Sequence of chain 1.A:
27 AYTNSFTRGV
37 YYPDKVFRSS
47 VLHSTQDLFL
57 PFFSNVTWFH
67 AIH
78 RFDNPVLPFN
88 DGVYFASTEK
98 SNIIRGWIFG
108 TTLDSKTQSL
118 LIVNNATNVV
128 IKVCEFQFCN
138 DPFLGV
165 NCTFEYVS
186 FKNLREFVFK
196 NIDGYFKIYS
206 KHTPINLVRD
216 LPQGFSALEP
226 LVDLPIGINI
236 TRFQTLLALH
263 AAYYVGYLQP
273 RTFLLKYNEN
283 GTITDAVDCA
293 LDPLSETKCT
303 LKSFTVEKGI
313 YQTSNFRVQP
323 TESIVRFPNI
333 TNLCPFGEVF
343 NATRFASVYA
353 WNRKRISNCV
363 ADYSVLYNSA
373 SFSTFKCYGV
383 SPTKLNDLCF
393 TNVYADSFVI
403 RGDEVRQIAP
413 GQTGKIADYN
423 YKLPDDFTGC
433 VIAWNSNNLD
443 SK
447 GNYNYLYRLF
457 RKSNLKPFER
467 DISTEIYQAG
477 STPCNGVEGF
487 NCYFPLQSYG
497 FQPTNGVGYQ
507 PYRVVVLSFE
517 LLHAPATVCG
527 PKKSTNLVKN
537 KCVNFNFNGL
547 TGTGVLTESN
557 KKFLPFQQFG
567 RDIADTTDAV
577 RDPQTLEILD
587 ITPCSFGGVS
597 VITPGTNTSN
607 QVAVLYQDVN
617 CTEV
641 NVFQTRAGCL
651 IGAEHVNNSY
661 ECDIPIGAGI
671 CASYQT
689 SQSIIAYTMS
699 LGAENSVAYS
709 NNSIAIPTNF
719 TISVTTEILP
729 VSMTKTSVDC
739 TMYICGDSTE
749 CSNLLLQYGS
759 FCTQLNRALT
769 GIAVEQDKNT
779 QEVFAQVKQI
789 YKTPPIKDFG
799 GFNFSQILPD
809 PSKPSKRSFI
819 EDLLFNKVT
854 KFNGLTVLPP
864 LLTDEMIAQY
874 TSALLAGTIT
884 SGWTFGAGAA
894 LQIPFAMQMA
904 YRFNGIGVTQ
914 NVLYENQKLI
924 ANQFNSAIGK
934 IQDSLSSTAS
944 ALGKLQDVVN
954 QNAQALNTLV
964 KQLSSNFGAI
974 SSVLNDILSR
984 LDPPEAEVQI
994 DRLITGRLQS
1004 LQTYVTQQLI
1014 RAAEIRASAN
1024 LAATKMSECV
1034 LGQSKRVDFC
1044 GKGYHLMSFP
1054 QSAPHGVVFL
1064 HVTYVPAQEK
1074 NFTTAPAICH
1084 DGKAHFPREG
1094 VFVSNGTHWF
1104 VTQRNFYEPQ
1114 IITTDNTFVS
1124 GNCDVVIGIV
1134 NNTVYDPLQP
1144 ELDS

The protein below binds the small molecule below.
Small molecule (SMILES): CC(=O)N[C@@H]1[C@@H](O)[C@H](O)[C@@H](CO)O[C@H]1O

Binding-site contacts:
Ligand atom O5 contacts residue THR618 of chain 1.A at 3.2 Å.
Ligand atom C5 contacts residue ASN616 of chain 1.A at 3.7 Å.
Ligand atom C7 contacts residue ASN616 of chain 1.A at 3.4 Å.
Ligand atom C4 contacts residue ASN616 of chain 1.A at 4.3 Å.
Ligand atom C5 contacts residue THR618 of chain 1.A at 3.7 Å.
Ligand atom N2 contacts residue ASN616 of chain 1.A at 2.5 Å (h-bond).
Ligand atom C6 contacts residue THR618 of chain 1.A at 3.6 Å.
Ligand atom C1 contacts residue THR618 of chain 1.A at 4.0 Å.
Ligand atom C8 contacts residue ASN616 of chain 1.A at 3.6 Å.
Ligand atom C1 contacts residue ASN616 of chain 1.A at 1.5 Å.
Ligand atom O7 contacts residue ASN616 of chain 1.A at 4.3 Å.
Ligand atom C2 contacts residue ASN616 of chain 1.A at 2.5 Å.
Ligand atom O5 contacts residue ASN616 of chain 1.A at 2.4 Å (h-bond).
Ligand atom C3 contacts residue ASN616 of chain 1.A at 3.8 Å.